The small molecule below binds the protein below.
Small molecule (SMILES): CC(=O)N[C@H]1[C@H](O[C@H](CO)[C@@H](O)[C@@H](O)COP(=O)(O)O)O[C@H](CO)[C@@H](O)[C@@H]1O

Sequence of chain 1.K:
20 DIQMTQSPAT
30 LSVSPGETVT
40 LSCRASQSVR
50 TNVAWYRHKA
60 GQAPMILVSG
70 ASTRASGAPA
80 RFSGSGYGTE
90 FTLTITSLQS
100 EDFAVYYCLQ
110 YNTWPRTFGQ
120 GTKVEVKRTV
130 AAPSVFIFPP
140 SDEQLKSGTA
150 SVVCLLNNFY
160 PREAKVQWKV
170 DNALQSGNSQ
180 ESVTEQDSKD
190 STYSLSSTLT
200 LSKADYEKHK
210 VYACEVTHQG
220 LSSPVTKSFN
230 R

Sequence of chain 1.L:
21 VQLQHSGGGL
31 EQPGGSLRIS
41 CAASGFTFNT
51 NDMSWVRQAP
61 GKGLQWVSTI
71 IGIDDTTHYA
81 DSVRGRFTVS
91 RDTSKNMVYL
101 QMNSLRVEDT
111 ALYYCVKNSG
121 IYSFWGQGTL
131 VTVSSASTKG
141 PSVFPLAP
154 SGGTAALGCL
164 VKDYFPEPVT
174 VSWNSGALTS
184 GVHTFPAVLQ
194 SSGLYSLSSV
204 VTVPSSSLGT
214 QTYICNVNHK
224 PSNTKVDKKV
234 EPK

Binding-site contacts:
Ligand atom O4 contacts residue ASN51 of chain 1.L at 3.7 Å.
Ligand atom O31 contacts residue ASN118 of chain 1.L at 3.7 Å.
Ligand atom C8 contacts residue SER119 of chain 1.L at 3.4 Å.
Ligand atom O3 contacts residue ASP52 of chain 1.L at 2.9 Å (salt-bridge).
Ligand atom C6 contacts residue ASN118 of chain 1.L at 4.2 Å.
Ligand atom P27 contacts residue LYS117 of chain 1.L at 4.0 Å.
Ligand atom C4 contacts residue ASN118 of chain 1.L at 3.7 Å.
Ligand atom O7 contacts residue SER119 of chain 1.L at 3.2 Å (h-bond).
Ligand atom C8 contacts residue GLY120 of chain 1.L at 3.9 Å.
Ligand atom C19 contacts residue ILE121 of chain 1.L at 3.8 Å (hydrophobic).
Ligand atom C4 contacts residue ASN51 of chain 1.L at 3.8 Å.
Ligand atom O7 contacts residue GLY120 of chain 1.L at 2.8 Å (h-bond).
Ligand atom C6 contacts residue ASN51 of chain 1.L at 3.4 Å.
Ligand atom O30 contacts residue LYS117 of chain 1.L at 3.8 Å.
Ligand atom O5 contacts residue ASN118 of chain 1.L at 3.9 Å.
Ligand atom O29 contacts residue ASN51 of chain 1.L at 3.1 Å (h-bond).
Ligand atom O7 contacts residue ILE121 of chain 1.L at 3.0 Å (h-bond).
Ligand atom C3 contacts residue ASN118 of chain 1.L at 4.0 Å.
Ligand atom C7 contacts residue SER119 of chain 1.L at 3.6 Å.
Ligand atom C7 contacts residue ILE121 of chain 1.L at 3.7 Å (hydrophobic).
Ligand atom O4 contacts residue ASP52 of chain 1.L at 2.8 Å (salt-bridge).
Ligand atom C7 contacts residue ASN118 of chain 1.L at 4.2 Å.
Ligand atom C2 contacts residue ASN118 of chain 1.L at 3.6 Å.
Ligand atom C3 contacts residue ASP52 of chain 1.L at 3.8 Å.
Ligand atom O7 contacts residue ASN118 of chain 1.L at 3.2 Å.
Ligand atom C4 contacts residue ASP52 of chain 1.L at 3.7 Å.
Ligand atom O29 contacts residue LYS117 of chain 1.L at 3.6 Å (salt-bridge).
Ligand atom C8 contacts residue ILE121 of chain 1.L at 3.8 Å (hydrophobic).
Ligand atom O3 contacts residue ASN118 of chain 1.L at 3.5 Å.
Ligand atom C3 contacts residue SER119 of chain 1.L at 4.0 Å.
Ligand atom C5 contacts residue ASN118 of chain 1.L at 4.1 Å.
Ligand atom C23 contacts residue ASN118 of chain 1.L at 4.2 Å.
Ligand atom N2 contacts residue ILE121 of chain 1.L at 4.2 Å.
Ligand atom C8 contacts residue TYR110 of chain 1.K at 3.4 Å (hydrophobic).
Ligand atom O3 contacts residue SER119 of chain 1.L at 2.8 Å (h-bond).
Ligand atom C7 contacts residue GLY120 of chain 1.L at 3.7 Å.
Ligand atom O1 contacts residue ILE121 of chain 1.L at 4.0 Å.
Ligand atom O1 contacts residue ASN118 of chain 1.L at 4.1 Å.
Ligand atom O6 contacts residue ASN51 of chain 1.L at 4.1 Å.
Ligand atom O26 contacts residue LYS117 of chain 1.L at 3.8 Å.